Binding-site contacts:
Ligand atom N1 contacts residue LEU171 of chain 1.A at 3.3 Å.
Ligand atom F37 contacts residue CYS181 of chain 1.A at 3.6 Å.
Ligand atom N25 contacts residue GLU71 of chain 1.A at 3.3 Å (salt-bridge).
Ligand atom C16 contacts residue THR102 of chain 1.A at 3.7 Å.
Ligand atom N5 contacts residue LEU26 of chain 1.A at 3.7 Å.
Ligand atom C27 contacts residue GLU71 of chain 1.A at 3.5 Å.
Ligand atom C31 contacts residue LEU75 of chain 1.A at 3.6 Å (hydrophobic).
Ligand atom CL24 contacts residue VAL53 of chain 1.A at 3.7 Å.
Ligand atom C23 contacts residue GLU71 of chain 1.A at 3.7 Å.
Ligand atom C2 contacts residue ALA52 of chain 1.A at 3.8 Å (hydrophobic).
Ligand atom O21 contacts residue ASP182 of chain 1.A at 3.4 Å (salt-bridge).
Ligand atom C3 contacts residue LEU171 of chain 1.A at 3.8 Å (hydrophobic).
Ligand atom C2 contacts residue THR102 of chain 1.A at 3.8 Å.
Ligand atom N10 contacts residue ALA52 of chain 1.A at 3.7 Å.
Ligand atom N25 contacts residue LEU75 of chain 1.A at 3.2 Å.
Ligand atom F38 contacts residue HIS162 of chain 1.A at 3.7 Å.
Ligand atom F38 contacts residue LEU155 of chain 1.A at 3.6 Å.
Ligand atom C17 contacts residue LYS54 of chain 1.A at 3.7 Å.
Ligand atom F39 contacts residue VAL84 of chain 1.A at 3.4 Å.
Ligand atom N1 contacts residue CYS105 of chain 1.A at 3.2 Å (h-bond).
Ligand atom N10 contacts residue THR102 of chain 1.A at 3.1 Å (h-bond).
Ligand atom O21 contacts residue CYS181 of chain 1.A at 3.5 Å.
Ligand atom C17 contacts residue THR102 of chain 1.A at 3.4 Å.
Ligand atom C2 contacts residue LEU171 of chain 1.A at 3.3 Å (hydrophobic).
Ligand atom C6 contacts residue CYS105 of chain 1.A at 3.7 Å (hydrophobic).
Ligand atom N22 contacts residue CYS181 of chain 1.A at 3.7 Å.
Ligand atom C15 contacts residue GLU71 of chain 1.A at 3.7 Å.
Ligand atom F39 contacts residue ILE78 of chain 1.A at 3.5 Å.
Ligand atom CL24 contacts residue LYS54 of chain 1.A at 3.4 Å.
Ligand atom C17 contacts residue VAL100 of chain 1.A at 3.8 Å (hydrophobic).
Ligand atom CL24 contacts residue ALA52 of chain 1.A at 3.3 Å.
Ligand atom O13 contacts residue PHE183 of chain 1.A at 3.4 Å.
Ligand atom C2 contacts residue GLU103 of chain 1.A at 3.3 Å.
Ligand atom N22 contacts residue ASP182 of chain 1.A at 2.9 Å (salt-bridge).
Ligand atom C3 contacts residue ALA52 of chain 1.A at 3.5 Å (hydrophobic).
Ligand atom C6 contacts residue LEU171 of chain 1.A at 3.7 Å (hydrophobic).
Ligand atom C26 contacts residue LEU75 of chain 1.A at 3.7 Å (hydrophobic).
Ligand atom F37 contacts residue ILE180 of chain 1.A at 3.2 Å.
Ligand atom C18 contacts residue THR102 of chain 1.A at 3.5 Å.
Ligand atom C16 contacts residue GLU71 of chain 1.A at 3.5 Å.

This protein binds this small molecule.
Small molecule (SMILES): O=C(Nc1cncnc1)c1c(Cl)ccc2c(Nc3cccc(C(F)(F)F)c3)noc12

Sequence of chain 1.A:
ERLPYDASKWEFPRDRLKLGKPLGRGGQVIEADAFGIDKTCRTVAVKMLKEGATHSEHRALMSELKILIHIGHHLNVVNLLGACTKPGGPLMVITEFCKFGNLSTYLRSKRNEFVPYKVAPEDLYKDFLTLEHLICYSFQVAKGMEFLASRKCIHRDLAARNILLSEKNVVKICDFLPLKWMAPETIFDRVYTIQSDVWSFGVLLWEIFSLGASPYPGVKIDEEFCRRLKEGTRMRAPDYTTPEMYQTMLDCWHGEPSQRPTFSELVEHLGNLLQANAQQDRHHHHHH